Binding-site contacts:
Ligand atom C25 contacts residue LEU470 of chain 1.E at 4.2 Å (hydrophobic).
Ligand atom C4 contacts residue TRP330 of chain 1.E at 3.7 Å (hydrophobic).
Ligand atom C23 contacts residue CYS471 of chain 1.E at 4.1 Å (hydrophobic).
Ligand atom C5 contacts residue THR331 of chain 1.E at 4.2 Å.
Ligand atom C18 contacts residue LEU335 of chain 1.E at 4.3 Å (hydrophobic).
Ligand atom C19 contacts residue TYR317 of chain 1.E at 3.0 Å (hydrophobic).
Ligand atom C20 contacts residue VAL467 of chain 1.E at 4.4 Å (hydrophobic).
Ligand atom C19 contacts residue THR331 of chain 1.E at 4.2 Å.
Ligand atom C16 contacts residue LEU470 of chain 1.E at 4.5 Å (hydrophobic).
Ligand atom C25 contacts residue CYS471 of chain 1.E at 4.1 Å (hydrophobic).
Ligand atom C27 contacts residue LEU470 of chain 1.E at 3.9 Å (hydrophobic).
Ligand atom C24 contacts residue LEU470 of chain 1.E at 3.6 Å (hydrophobic).
Ligand atom O1 contacts residue TRP330 of chain 1.E at 3.3 Å.
Ligand atom C4 contacts residue THR331 of chain 1.E at 3.5 Å.
Ligand atom C26 contacts residue PHE475 of chain 1.E at 4.5 Å (hydrophobic).
Ligand atom C3 contacts residue TRP330 of chain 1.E at 4.0 Å (hydrophobic).
Ligand atom O1 contacts residue PRO328 of chain 1.E at 4.2 Å.
Ligand atom C27 contacts residue ALA474 of chain 1.E at 3.9 Å (hydrophobic).
Ligand atom C24 contacts residue CYS471 of chain 1.E at 3.1 Å (hydrophobic).
Ligand atom C6 contacts residue THR331 of chain 1.E at 4.4 Å.
Ligand atom C21 contacts residue ILE313 of chain 1.E at 3.8 Å (hydrophobic).
Ligand atom C25 contacts residue ALA474 of chain 1.E at 3.6 Å (hydrophobic).
Ligand atom C6 contacts residue ILE334 of chain 1.E at 3.6 Å (hydrophobic).
Ligand atom C22 contacts residue CYS471 of chain 1.E at 3.9 Å (hydrophobic).
Ligand atom C7 contacts residue ILE334 of chain 1.E at 4.0 Å (hydrophobic).

A small-molecule ligand and the protein it binds are described below.
Small molecule (SMILES): CC(C)CCC[C@@H](C)[C@H]1CC[C@H]2[C@@H]3CC=C4C[C@@H](O)CC[C@]4(C)[C@H]3CC[C@]12C

Sequence of chain 1.E:
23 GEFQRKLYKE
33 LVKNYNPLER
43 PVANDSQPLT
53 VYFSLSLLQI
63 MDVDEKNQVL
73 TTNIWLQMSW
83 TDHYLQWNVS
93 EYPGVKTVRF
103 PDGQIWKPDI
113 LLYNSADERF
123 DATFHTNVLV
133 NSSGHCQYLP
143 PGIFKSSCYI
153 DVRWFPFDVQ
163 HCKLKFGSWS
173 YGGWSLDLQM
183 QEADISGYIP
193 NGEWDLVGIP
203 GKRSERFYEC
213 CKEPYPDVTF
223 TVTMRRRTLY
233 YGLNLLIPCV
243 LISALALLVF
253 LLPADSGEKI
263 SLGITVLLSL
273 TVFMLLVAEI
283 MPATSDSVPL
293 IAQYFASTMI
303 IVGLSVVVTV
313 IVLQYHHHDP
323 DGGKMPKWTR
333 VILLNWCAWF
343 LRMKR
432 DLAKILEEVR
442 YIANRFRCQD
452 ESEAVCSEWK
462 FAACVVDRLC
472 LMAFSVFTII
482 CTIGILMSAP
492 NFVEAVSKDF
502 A